Binding-site contacts:
Ligand atom C2 contacts residue ASN714 of chain 1.C at 2.4 Å.
Ligand atom C7 contacts residue GLN1068 of chain 1.C at 4.2 Å.
Ligand atom C7 contacts residue LEU919 of chain 1.C at 3.7 Å (hydrophobic).
Ligand atom C8 contacts residue ASN714 of chain 1.C at 4.4 Å.
Ligand atom C6 contacts residue GLN923 of chain 1.C at 4.0 Å.
Ligand atom O5 contacts residue GLN1068 of chain 1.C at 4.4 Å.
Ligand atom C6 contacts residue LEU919 of chain 1.C at 4.5 Å (hydrophobic).
Ligand atom C8 contacts residue LEU919 of chain 1.C at 4.0 Å (hydrophobic).
Ligand atom C3 contacts residue ASN714 of chain 1.C at 3.8 Å.
Ligand atom C7 contacts residue ASN714 of chain 1.C at 3.3 Å.
Ligand atom O7 contacts residue LEU919 of chain 1.C at 3.3 Å.
Ligand atom C5 contacts residue LEU919 of chain 1.C at 4.0 Å (hydrophobic).
Ligand atom C4 contacts residue LEU919 of chain 1.C at 4.4 Å (hydrophobic).
Ligand atom O5 contacts residue GLN923 of chain 1.C at 4.4 Å.
Ligand atom O5 contacts residue ASN714 of chain 1.C at 2.4 Å (h-bond).
Ligand atom O4 contacts residue LEU919 of chain 1.C at 3.9 Å.
Ligand atom C5 contacts residue ASN714 of chain 1.C at 3.7 Å.
Ligand atom N2 contacts residue ASN714 of chain 1.C at 2.9 Å (h-bond).
Ligand atom O7 contacts residue ASN714 of chain 1.C at 3.4 Å (h-bond).
Ligand atom O7 contacts residue GLN1068 of chain 1.C at 3.2 Å (h-bond).
Ligand atom C1 contacts residue ASN714 of chain 1.C at 1.4 Å.
Ligand atom C4 contacts residue ASN714 of chain 1.C at 4.2 Å.
Ligand atom O6 contacts residue GLN923 of chain 1.C at 4.0 Å.
Ligand atom C8 contacts residue GLN923 of chain 1.C at 4.4 Å.
Ligand atom C1 contacts residue LEU919 of chain 1.C at 4.4 Å (hydrophobic).
Ligand atom C5 contacts residue GLN923 of chain 1.C at 4.1 Å.

Sequence of chain 1.C:
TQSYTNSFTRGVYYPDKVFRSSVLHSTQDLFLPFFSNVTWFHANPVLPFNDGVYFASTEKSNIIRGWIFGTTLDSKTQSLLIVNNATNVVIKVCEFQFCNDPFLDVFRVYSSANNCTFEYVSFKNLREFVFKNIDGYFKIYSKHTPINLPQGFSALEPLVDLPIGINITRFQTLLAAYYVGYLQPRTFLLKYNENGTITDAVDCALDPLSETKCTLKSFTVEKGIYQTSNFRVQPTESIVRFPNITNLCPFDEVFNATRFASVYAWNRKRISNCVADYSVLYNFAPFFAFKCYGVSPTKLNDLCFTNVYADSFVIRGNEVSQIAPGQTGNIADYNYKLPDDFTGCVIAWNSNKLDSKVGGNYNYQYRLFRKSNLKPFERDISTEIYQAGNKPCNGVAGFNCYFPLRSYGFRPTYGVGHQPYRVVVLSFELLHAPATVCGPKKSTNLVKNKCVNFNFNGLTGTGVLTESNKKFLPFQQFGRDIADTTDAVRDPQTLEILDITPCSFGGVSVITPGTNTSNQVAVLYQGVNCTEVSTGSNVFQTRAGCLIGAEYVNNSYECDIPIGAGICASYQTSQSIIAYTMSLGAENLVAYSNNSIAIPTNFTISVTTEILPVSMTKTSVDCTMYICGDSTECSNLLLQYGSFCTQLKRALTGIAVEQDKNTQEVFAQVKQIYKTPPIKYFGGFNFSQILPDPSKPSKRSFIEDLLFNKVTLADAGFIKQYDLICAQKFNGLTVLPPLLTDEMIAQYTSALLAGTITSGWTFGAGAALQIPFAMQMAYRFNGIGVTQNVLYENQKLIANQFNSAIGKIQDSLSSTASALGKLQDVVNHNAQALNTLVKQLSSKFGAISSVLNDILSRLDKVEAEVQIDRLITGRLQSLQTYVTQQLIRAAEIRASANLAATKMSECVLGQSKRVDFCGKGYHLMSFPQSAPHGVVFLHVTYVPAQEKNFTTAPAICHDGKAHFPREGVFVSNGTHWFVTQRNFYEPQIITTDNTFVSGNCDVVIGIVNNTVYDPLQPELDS

This small molecule binds to this protein.
Small molecule (SMILES): CC(=O)N[C@H]1[C@H](O[C@H]2[C@H](O)[C@@H](NC(C)=O)CO[C@@H]2CO)O[C@H](CO)[C@@H](O)[C@@H]1O